Sequence of chain 1.C:
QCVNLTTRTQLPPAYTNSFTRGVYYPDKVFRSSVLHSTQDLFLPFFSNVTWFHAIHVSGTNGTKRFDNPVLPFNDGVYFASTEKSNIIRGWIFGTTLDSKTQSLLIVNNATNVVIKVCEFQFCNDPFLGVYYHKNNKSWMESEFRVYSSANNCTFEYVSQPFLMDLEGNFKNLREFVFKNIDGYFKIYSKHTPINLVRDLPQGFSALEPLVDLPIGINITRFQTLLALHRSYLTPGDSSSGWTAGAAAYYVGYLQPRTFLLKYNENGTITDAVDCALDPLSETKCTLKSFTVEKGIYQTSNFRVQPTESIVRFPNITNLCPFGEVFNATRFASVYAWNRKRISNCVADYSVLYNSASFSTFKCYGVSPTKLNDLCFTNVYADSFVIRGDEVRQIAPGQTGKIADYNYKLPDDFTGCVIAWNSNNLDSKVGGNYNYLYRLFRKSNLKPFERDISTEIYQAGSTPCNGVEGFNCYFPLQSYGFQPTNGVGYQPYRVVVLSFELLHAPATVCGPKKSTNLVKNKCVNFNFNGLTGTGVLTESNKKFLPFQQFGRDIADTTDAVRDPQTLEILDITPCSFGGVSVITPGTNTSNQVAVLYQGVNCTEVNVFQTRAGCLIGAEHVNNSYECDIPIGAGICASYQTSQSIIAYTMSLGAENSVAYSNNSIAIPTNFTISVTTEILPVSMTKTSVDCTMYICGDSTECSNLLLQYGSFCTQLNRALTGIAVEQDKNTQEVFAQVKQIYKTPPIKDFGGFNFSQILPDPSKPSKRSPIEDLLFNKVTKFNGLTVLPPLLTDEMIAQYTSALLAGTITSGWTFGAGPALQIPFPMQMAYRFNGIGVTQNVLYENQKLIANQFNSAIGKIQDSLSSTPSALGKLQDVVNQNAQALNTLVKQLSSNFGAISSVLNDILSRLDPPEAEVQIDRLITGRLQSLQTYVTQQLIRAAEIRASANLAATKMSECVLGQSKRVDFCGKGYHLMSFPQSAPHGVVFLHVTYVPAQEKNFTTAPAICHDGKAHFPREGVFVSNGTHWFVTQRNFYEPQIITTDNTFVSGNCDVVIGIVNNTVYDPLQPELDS

Binding-site contacts:
Ligand atom C2 contacts residue ASN788 of chain 1.C at 2.5 Å.
Ligand atom O5 contacts residue ASN788 of chain 1.C at 2.3 Å (h-bond).
Ligand atom C5 contacts residue SER790 of chain 1.C at 3.9 Å.
Ligand atom N2 contacts residue ASN788 of chain 1.C at 2.9 Å (h-bond).
Ligand atom C5 contacts residue ASN788 of chain 1.C at 3.6 Å.
Ligand atom C4 contacts residue ASN788 of chain 1.C at 4.2 Å.
Ligand atom C2 contacts residue SER790 of chain 1.C at 4.2 Å.
Ligand atom C7 contacts residue ASN788 of chain 1.C at 3.9 Å.
Ligand atom O6 contacts residue GLN791 of chain 1.C at 3.4 Å (h-bond).
Ligand atom C3 contacts residue ASN788 of chain 1.C at 3.8 Å.
Ligand atom N2 contacts residue SER790 of chain 1.C at 4.4 Å.
Ligand atom C3 contacts residue SER790 of chain 1.C at 4.3 Å.
Ligand atom C1 contacts residue ASN788 of chain 1.C at 1.4 Å.
Ligand atom O5 contacts residue SER790 of chain 1.C at 3.8 Å.
Ligand atom O7 contacts residue ASN788 of chain 1.C at 4.3 Å.
Ligand atom C1 contacts residue SER790 of chain 1.C at 3.3 Å.

The protein below binds the small molecule below.
Small molecule (SMILES): CC(=O)N[C@H]1[C@H](O[C@H]2[C@H](O)[C@@H](NC(C)=O)CO[C@@H]2CO)O[C@H](CO)[C@@H](O)[C@@H]1O